Binding-site contacts:
Ligand atom C8 contacts residue ASN154 of chain 5.D at 3.1 Å.
Ligand atom C3 contacts residue ASN154 of chain 5.D at 3.8 Å.
Ligand atom O7 contacts residue GLY150 of chain 5.D at 3.4 Å.
Ligand atom C3 contacts residue HIS158 of chain 5.D at 4.4 Å.
Ligand atom C7 contacts residue ASN154 of chain 5.D at 3.2 Å.
Ligand atom O7 contacts residue VAL153 of chain 5.D at 3.3 Å.
Ligand atom O6 contacts residue ASN154 of chain 5.D at 4.2 Å.
Ligand atom C5 contacts residue HIS158 of chain 5.D at 4.2 Å.
Ligand atom N2 contacts residue ASN154 of chain 5.D at 2.8 Å (h-bond).
Ligand atom C2 contacts residue HIS158 of chain 5.D at 3.7 Å.
Ligand atom C6 contacts residue HIS158 of chain 5.D at 4.3 Å.
Ligand atom O5 contacts residue ASN154 of chain 5.D at 2.4 Å (h-bond).
Ligand atom O5 contacts residue HIS158 of chain 5.D at 3.5 Å.
Ligand atom O3 contacts residue HIS148 of chain 5.D at 3.7 Å.
Ligand atom C1 contacts residue HIS158 of chain 5.D at 3.9 Å.
Ligand atom C8 contacts residue VAL153 of chain 5.D at 3.2 Å (hydrophobic).
Ligand atom C4 contacts residue ASN154 of chain 5.D at 4.3 Å.
Ligand atom C1 contacts residue ASN154 of chain 5.D at 1.4 Å.
Ligand atom O7 contacts residue ASN154 of chain 5.D at 4.2 Å.
Ligand atom C5 contacts residue ASN154 of chain 5.D at 3.7 Å.
Ligand atom O7 contacts residue SER149 of chain 5.D at 3.4 Å (h-bond).
Ligand atom C4 contacts residue HIS158 of chain 5.D at 4.1 Å.
Ligand atom C2 contacts residue ASN154 of chain 5.D at 2.5 Å.
Ligand atom O6 contacts residue HIS158 of chain 5.D at 4.2 Å.
Ligand atom C7 contacts residue SER149 of chain 5.D at 4.4 Å.
Ligand atom C6 contacts residue GLY157 of chain 5.D at 3.9 Å.
Ligand atom C7 contacts residue VAL153 of chain 5.D at 3.6 Å (hydrophobic).
Ligand atom O6 contacts residue GLY157 of chain 5.D at 3.1 Å.

Sequence of chain 5.D:
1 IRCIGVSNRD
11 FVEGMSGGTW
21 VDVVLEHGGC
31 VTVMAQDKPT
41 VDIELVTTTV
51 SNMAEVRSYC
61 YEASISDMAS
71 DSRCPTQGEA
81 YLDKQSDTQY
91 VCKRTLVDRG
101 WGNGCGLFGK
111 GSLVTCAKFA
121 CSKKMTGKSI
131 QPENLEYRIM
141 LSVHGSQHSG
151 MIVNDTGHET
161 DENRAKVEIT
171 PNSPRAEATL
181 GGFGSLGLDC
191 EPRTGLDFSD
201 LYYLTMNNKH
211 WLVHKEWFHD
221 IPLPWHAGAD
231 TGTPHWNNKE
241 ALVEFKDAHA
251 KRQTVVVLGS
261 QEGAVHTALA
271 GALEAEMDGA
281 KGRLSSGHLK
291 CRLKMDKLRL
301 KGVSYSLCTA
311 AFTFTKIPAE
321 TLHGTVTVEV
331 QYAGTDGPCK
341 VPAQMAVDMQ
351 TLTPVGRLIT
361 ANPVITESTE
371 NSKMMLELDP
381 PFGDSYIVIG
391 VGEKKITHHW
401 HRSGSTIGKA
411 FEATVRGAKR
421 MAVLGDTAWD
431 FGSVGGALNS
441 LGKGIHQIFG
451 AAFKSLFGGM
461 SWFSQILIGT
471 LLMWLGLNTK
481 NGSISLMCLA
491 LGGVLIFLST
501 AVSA

This protein binds this small molecule.
Small molecule (SMILES): CC(=O)N[C@@H]1[C@@H](O)[C@H](O)[C@@H](CO)O[C@H]1O